Binding-site contacts:
Ligand atom C31 contacts residue LEU117 of chain 1.B at 3.7 Å (hydrophobic).
Ligand atom C28 contacts residue PRO114 of chain 1.B at 3.4 Å (hydrophobic).
Ligand atom N6 contacts residue GLY224 of chain 1.B at 3.4 Å (h-bond).
Ligand atom C26 contacts residue THR223 of chain 1.B at 3.4 Å.
Ligand atom N7 contacts residue THR81 of chain 1.B at 3.4 Å (h-bond).
Ligand atom O21 contacts residue GLN15 of chain 1.B at 3.3 Å.
Ligand atom C24 contacts residue THR14 of chain 1.B at 3.4 Å.
Ligand atom C29 contacts residue PRO114 of chain 1.B at 3.7 Å (hydrophobic).
Ligand atom C27 contacts residue PRO114 of chain 1.B at 3.6 Å (hydrophobic).
Ligand atom C3 contacts residue GLY224 of chain 1.B at 3.4 Å.
Ligand atom O17 contacts residue PRO114 of chain 1.B at 3.6 Å.
Ligand atom C1 contacts residue TYR79 of chain 1.B at 3.7 Å (hydrophobic).
Ligand atom N6 contacts residue ASP34 of chain 1.B at 2.7 Å (salt-bridge).
Ligand atom C2 contacts residue GLY224 of chain 1.B at 3.4 Å.
Ligand atom N8 contacts residue GLY36 of chain 1.B at 3.7 Å.
Ligand atom C23 contacts residue THR14 of chain 1.B at 3.6 Å.
Ligand atom C1 contacts residue ASP34 of chain 1.B at 3.6 Å.
Ligand atom O25 contacts residue TYR16 of chain 1.B at 3.3 Å (h-bond).
Ligand atom F34 contacts residue LEU117 of chain 1.B at 3.2 Å.
Ligand atom C5 contacts residue ASP34 of chain 1.B at 3.5 Å.
Ligand atom C5 contacts residue GLY224 of chain 1.B at 3.5 Å.
Ligand atom C1 contacts residue GLY224 of chain 1.B at 3.4 Å.
Ligand atom C9 contacts residue ASP34 of chain 1.B at 3.6 Å.
Ligand atom C35 contacts residue PRO114 of chain 1.B at 3.6 Å (hydrophobic).
Ligand atom N8 contacts residue ASP34 of chain 1.B at 3.1 Å (salt-bridge).
Ligand atom C35 contacts residue ALA118 of chain 1.B at 3.5 Å (hydrophobic).
Ligand atom C24 contacts residue GLY224 of chain 1.B at 3.5 Å.
Ligand atom O25 contacts residue GLN15 of chain 1.B at 3.5 Å.
Ligand atom C22 contacts residue THR14 of chain 1.B at 3.4 Å.
Ligand atom N8 contacts residue ASP222 of chain 1.B at 3.1 Å (salt-bridge).
Ligand atom F33 contacts residue THR81 of chain 1.B at 2.9 Å.
Ligand atom C13 contacts residue THR81 of chain 1.B at 3.3 Å.
Ligand atom C16 contacts residue GLY224 of chain 1.B at 3.6 Å.
Ligand atom N4 contacts residue GLY224 of chain 1.B at 3.5 Å (h-bond).
Ligand atom N6 contacts residue TYR79 of chain 1.B at 3.6 Å.
Ligand atom N7 contacts residue SER80 of chain 1.B at 3.7 Å.
Ligand atom C26 contacts residue TYR16 of chain 1.B at 3.3 Å (hydrophobic).
Ligand atom C10 contacts residue VAL32 of chain 1.B at 3.4 Å (hydrophobic).
Ligand atom C22 contacts residue SER226 of chain 1.B at 3.3 Å.
Ligand atom C12 contacts residue THR81 of chain 1.B at 3.3 Å.

This protein binds this small molecule.
Small molecule (SMILES): CCc1nc(N)nc(N)c1-c1ccc2c(c1)N(CCCOC)C(=O)[C@](C)(c1cc(F)cc(F)c1)O2

Sequence of chain 1.B:
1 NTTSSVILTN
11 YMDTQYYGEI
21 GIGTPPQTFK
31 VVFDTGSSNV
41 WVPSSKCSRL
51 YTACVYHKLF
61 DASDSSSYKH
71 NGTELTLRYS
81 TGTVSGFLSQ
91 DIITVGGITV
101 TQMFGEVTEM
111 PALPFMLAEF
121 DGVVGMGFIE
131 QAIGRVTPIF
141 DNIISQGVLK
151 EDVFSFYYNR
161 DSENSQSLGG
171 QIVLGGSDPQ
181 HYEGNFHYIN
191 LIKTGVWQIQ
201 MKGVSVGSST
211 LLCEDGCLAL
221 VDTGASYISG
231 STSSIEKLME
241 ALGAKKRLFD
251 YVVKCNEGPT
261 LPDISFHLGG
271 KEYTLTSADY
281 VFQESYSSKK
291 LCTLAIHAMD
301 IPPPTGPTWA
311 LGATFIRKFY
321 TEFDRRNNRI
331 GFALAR